Binding-site contacts:
Ligand atom C2 contacts residue TYR222 of chain 93.B at 3.5 Å (hydrophobic).
Ligand atom N3 contacts residue VAL169 of chain 93.B at 3.8 Å.
Ligand atom O2A contacts residue CYS12 of chain 93.B at 3.3 Å (h-bond).
Ligand atom O6 contacts residue GLN15 of chain 93.B at 2.5 Å (h-bond).
Ligand atom O1A contacts residue GLN11 of chain 93.B at 3.1 Å.
Ligand atom PB contacts residue MG1 of chain 93.F at 3.7 Å.
Ligand atom O2B contacts residue THR143 of chain 93.B at 2.7 Å (h-bond).
Ligand atom C6 contacts residue ASN226 of chain 93.B at 3.3 Å.
Ligand atom N3 contacts residue ASN204 of chain 93.B at 3.0 Å (h-bond).
Ligand atom O1G contacts residue ALA97 of chain 93.B at 3.0 Å (h-bond).
Ligand atom O4' contacts residue SER138 of chain 93.B at 3.3 Å (h-bond).
Ligand atom N2 contacts residue ASN204 of chain 93.B at 2.6 Å (h-bond).
Ligand atom N2 contacts residue ASN226 of chain 93.B at 2.9 Å (h-bond).
Ligand atom O2B contacts residue GLY144 of chain 93.B at 2.7 Å (h-bond).
Ligand atom PB contacts residue THR143 of chain 93.B at 3.3 Å.
Ligand atom O3' contacts residue GLU181 of chain 93.B at 3.3 Å (salt-bridge).
Ligand atom O2G contacts residue ASN99 of chain 93.B at 2.9 Å (h-bond).
Ligand atom O1G contacts residue THR143 of chain 93.B at 3.4 Å.
Ligand atom PG contacts residue MG1 of chain 93.F at 3.5 Å.
Ligand atom PB contacts residue GLY10 of chain 93.B at 3.9 Å.
Ligand atom N1 contacts residue ASN226 of chain 93.B at 2.7 Å (h-bond).
Ligand atom O1B contacts residue MG1 of chain 93.F at 2.4 Å.
Ligand atom C4' contacts residue SER138 of chain 93.B at 3.2 Å.
Ligand atom C6 contacts residue GLN15 of chain 93.B at 3.6 Å.
Ligand atom O6 contacts residue TYR222 of chain 93.B at 3.8 Å.
Ligand atom O2A contacts residue GLN11 of chain 93.B at 3.5 Å (h-bond).
Ligand atom N1 contacts residue TYR222 of chain 93.B at 3.2 Å.
Ligand atom O1B contacts residue GLN11 of chain 93.B at 3.2 Å (h-bond).
Ligand atom O1B contacts residue GLY10 of chain 93.B at 3.7 Å.
Ligand atom O2G contacts residue GLY142 of chain 93.B at 3.0 Å (h-bond).
Ligand atom O3B contacts residue THR143 of chain 93.B at 3.1 Å (h-bond).
Ligand atom PG contacts residue GLY142 of chain 93.B at 3.9 Å.
Ligand atom O3G contacts residue MG1 of chain 93.F at 2.5 Å.
Ligand atom C2 contacts residue ASN226 of chain 93.B at 3.6 Å.
Ligand atom O2B contacts residue GLY10 of chain 93.B at 3.2 Å.
Ligand atom O3B contacts residue MG1 of chain 93.F at 3.8 Å.
Ligand atom O6 contacts residue ASN226 of chain 93.B at 3.1 Å (h-bond).
Ligand atom O3B contacts residue GLY142 of chain 93.B at 3.5 Å (h-bond).
Ligand atom C6 contacts residue TYR222 of chain 93.B at 3.7 Å (hydrophobic).
Ligand atom C2 contacts residue ASN204 of chain 93.B at 3.4 Å.

This protein binds this small molecule.
Small molecule (SMILES): Nc1nc2c(ncn2[C@@H]2O[C@H](CO[P](=O)(O)C[P](=O)(O)OP(=O)(O)O)[C@@H](O)[C@H]2O)c(=O)[nH]1

Sequence of chain 93.B:
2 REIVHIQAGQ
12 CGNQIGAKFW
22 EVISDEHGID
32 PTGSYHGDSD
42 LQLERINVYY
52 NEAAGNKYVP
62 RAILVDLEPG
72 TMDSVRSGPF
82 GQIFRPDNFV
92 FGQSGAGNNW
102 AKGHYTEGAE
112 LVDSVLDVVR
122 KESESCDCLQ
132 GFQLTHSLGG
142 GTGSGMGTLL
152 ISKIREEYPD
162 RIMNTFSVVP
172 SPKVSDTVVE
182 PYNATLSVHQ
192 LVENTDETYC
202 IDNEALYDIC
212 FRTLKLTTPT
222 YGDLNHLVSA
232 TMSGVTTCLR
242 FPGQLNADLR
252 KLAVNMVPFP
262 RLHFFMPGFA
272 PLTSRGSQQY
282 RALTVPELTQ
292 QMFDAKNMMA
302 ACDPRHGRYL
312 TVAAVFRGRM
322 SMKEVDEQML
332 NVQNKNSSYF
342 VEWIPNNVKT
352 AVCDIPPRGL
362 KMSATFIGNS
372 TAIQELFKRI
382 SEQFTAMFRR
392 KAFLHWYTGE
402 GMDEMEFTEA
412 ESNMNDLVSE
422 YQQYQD